Binding-site contacts:
Ligand atom C1 contacts residue ASN61 of chain 1.D at 1.4 Å.
Ligand atom C5 contacts residue THR63 of chain 1.D at 3.3 Å.
Ligand atom C1 contacts residue THR63 of chain 1.D at 3.4 Å.
Ligand atom O5 contacts residue THR63 of chain 1.D at 3.1 Å (h-bond).
Ligand atom C3 contacts residue ASN61 of chain 1.D at 3.8 Å.
Ligand atom C4 contacts residue ASN61 of chain 1.D at 4.2 Å.
Ligand atom O7 contacts residue ASN61 of chain 1.D at 3.6 Å (h-bond).
Ligand atom O5 contacts residue ASN61 of chain 1.D at 2.4 Å (h-bond).
Ligand atom C2 contacts residue ASN61 of chain 1.D at 2.4 Å.
Ligand atom C7 contacts residue ASN61 of chain 1.D at 3.6 Å.
Ligand atom C6 contacts residue THR63 of chain 1.D at 3.8 Å.
Ligand atom C5 contacts residue ASN61 of chain 1.D at 3.7 Å.
Ligand atom N2 contacts residue ASN61 of chain 1.D at 2.9 Å (h-bond).

Sequence of chain 1.D:
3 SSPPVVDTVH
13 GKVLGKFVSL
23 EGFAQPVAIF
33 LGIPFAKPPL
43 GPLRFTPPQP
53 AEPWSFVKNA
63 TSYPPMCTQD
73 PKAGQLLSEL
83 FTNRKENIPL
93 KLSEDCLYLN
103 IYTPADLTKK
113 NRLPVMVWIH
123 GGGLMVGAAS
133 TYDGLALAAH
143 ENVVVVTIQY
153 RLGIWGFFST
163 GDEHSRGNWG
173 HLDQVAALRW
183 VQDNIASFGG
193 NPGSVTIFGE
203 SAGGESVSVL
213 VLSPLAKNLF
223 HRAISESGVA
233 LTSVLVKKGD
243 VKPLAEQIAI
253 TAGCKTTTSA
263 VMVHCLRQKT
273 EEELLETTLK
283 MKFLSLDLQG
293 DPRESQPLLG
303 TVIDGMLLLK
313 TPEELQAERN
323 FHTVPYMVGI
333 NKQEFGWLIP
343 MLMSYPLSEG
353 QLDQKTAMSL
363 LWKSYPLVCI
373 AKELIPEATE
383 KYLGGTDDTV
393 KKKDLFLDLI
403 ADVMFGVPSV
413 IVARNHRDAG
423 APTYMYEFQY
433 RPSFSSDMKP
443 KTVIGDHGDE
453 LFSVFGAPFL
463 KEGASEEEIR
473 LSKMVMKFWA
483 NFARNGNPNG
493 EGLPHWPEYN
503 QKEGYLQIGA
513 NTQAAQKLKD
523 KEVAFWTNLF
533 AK

A protein and the small-molecule ligand that binds it are described below.
Small molecule (SMILES): CC(=O)N[C@@H]1[C@@H](O)[C@H](O)[C@@H](CO)O[C@H]1O